This protein binds this small molecule.
Small molecule (SMILES): CC(=O)N[C@@H]1[C@@H](O)[C@H](O)[C@@H](CO)O[C@H]1O

Sequence of chain 2.A:
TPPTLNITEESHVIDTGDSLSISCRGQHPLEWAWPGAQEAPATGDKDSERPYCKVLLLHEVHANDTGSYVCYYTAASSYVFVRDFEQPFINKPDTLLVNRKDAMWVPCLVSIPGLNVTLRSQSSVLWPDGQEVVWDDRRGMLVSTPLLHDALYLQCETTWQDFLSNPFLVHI

Binding-site contacts:
Ligand atom C2 contacts residue ASN144 of chain 2.A at 2.6 Å.
Ligand atom O5 contacts residue ASN144 of chain 2.A at 2.4 Å (h-bond).
Ligand atom C1 contacts residue ASN144 of chain 2.A at 1.4 Å.
Ligand atom C5 contacts residue ASN144 of chain 2.A at 3.7 Å.
Ligand atom C3 contacts residue ASN144 of chain 2.A at 3.9 Å.
Ligand atom C4 contacts residue ASN144 of chain 2.A at 4.3 Å.
Ligand atom N2 contacts residue ASN144 of chain 2.A at 3.0 Å (h-bond).
Ligand atom C7 contacts residue ASN144 of chain 2.A at 3.9 Å.
Ligand atom C8 contacts residue ASN144 of chain 2.A at 4.0 Å.